Sequence of chain 28.S:
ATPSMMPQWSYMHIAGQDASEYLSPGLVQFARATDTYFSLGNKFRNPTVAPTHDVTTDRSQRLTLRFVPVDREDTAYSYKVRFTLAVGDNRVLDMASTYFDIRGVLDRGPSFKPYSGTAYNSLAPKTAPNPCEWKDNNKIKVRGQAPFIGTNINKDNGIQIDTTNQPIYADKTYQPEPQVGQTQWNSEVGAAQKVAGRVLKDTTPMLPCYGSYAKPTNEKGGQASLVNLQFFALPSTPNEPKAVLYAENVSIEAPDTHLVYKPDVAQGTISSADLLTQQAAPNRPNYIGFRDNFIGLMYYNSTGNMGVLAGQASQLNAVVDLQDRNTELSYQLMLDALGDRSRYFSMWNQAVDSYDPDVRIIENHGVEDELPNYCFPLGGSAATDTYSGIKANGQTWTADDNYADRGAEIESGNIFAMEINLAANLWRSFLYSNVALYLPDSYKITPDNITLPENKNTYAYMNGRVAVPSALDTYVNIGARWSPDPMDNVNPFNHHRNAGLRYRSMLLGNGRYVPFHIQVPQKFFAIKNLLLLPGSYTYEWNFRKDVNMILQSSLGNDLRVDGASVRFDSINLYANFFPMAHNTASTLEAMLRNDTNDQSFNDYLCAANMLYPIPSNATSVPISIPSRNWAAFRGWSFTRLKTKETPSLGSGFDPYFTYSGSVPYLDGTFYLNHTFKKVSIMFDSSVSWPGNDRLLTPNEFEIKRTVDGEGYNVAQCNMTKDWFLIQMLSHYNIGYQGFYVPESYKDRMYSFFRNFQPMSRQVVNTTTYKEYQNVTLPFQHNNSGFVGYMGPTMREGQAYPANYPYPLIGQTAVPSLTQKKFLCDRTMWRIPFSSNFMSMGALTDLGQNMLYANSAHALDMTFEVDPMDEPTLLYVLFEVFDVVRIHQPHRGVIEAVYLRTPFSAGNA

Binding-site contacts:
Ligand atom CG contacts residue TYR619 of chain 28.Q at 3.8 Å (hydrophobic).
Ligand atom CB contacts residue PHE896 of chain 28.Q at 3.3 Å (hydrophobic).
Ligand atom CD contacts residue ASN617 of chain 28.Q at 3.2 Å.
Ligand atom CD contacts residue ASP897 of chain 28.Q at 3.5 Å.
Ligand atom N contacts residue TYR619 of chain 28.Q at 3.6 Å.
Ligand atom CD contacts residue CYS621 of chain 28.Q at 3.6 Å (hydrophobic).
Ligand atom CA contacts residue TYR619 of chain 28.Q at 3.8 Å (hydrophobic).
Ligand atom CE1 contacts residue MET843 of chain 28.Q at 3.6 Å (hydrophobic).
Ligand atom CE1 contacts residue LEU348 of chain 28.Q at 3.9 Å (hydrophobic).
Ligand atom N contacts residue TYR619 of chain 28.Q at 3.5 Å (h-bond).
Ligand atom O contacts residue ALA857 of chain 28.Q at 4.0 Å.
Ligand atom CG contacts residue GLU894 of chain 28.Q at 3.9 Å.
Ligand atom N contacts residue CYS621 of chain 28.Q at 2.8 Å (h-bond).
Ligand atom O contacts residue TYR619 of chain 28.Q at 2.6 Å.
Ligand atom O contacts residue ARG649 of chain 28.Q at 3.9 Å.
Ligand atom CB contacts residue TYR619 of chain 28.Q at 3.0 Å (hydrophobic).
Ligand atom N contacts residue ASN617 of chain 28.Q at 3.6 Å.
Ligand atom CB contacts residue ALA857 of chain 28.Q at 3.9 Å (hydrophobic).
Ligand atom CB contacts residue TYR619 of chain 28.Q at 3.8 Å (hydrophobic).
Ligand atom CD2 contacts residue ARG845 of chain 28.Q at 3.5 Å.
Ligand atom CB contacts residue GLU894 of chain 28.Q at 3.5 Å.
Ligand atom CD2 contacts residue GLU894 of chain 28.Q at 3.7 Å.
Ligand atom CD contacts residue ARG46 of chain 28.S at 4.1 Å.
Ligand atom CG contacts residue ASN617 of chain 28.Q at 4.1 Å.
Ligand atom CA contacts residue ARG649 of chain 28.Q at 3.4 Å.
Ligand atom NE2 contacts residue GLU894 of chain 28.Q at 4.1 Å.
Ligand atom ND1 contacts residue LEU620 of chain 28.Q at 3.0 Å.
Ligand atom O contacts residue ARG845 of chain 28.Q at 3.8 Å.
Ligand atom CA contacts residue CYS621 of chain 28.Q at 3.7 Å (hydrophobic).
Ligand atom CA contacts residue TYR619 of chain 28.Q at 3.9 Å (hydrophobic).
Ligand atom CD contacts residue PHE896 of chain 28.Q at 4.1 Å (hydrophobic).
Ligand atom C contacts residue ARG845 of chain 28.Q at 3.6 Å.
Ligand atom CE1 contacts residue LEU620 of chain 28.Q at 3.5 Å (hydrophobic).
Ligand atom CG contacts residue ARG46 of chain 28.S at 3.9 Å.
Ligand atom N contacts residue ASP618 of chain 28.Q at 3.9 Å.
Ligand atom CB contacts residue ARG649 of chain 28.Q at 3.6 Å.
Ligand atom C contacts residue TYR619 of chain 28.Q at 3.1 Å (hydrophobic).
Ligand atom CB contacts residue ARG649 of chain 28.Q at 4.1 Å.
Ligand atom CG contacts residue PHE896 of chain 28.Q at 3.0 Å (hydrophobic).
Ligand atom N contacts residue ARG649 of chain 28.Q at 4.1 Å.

This small molecule binds to this protein.
Small molecule (SMILES): NC(N)=NCCC[C@H](NC(=O)[C@@H]1CCCN1)C(=O)N[C@H](C=O)CC1=NC=NC1

Sequence of chain 28.Q:
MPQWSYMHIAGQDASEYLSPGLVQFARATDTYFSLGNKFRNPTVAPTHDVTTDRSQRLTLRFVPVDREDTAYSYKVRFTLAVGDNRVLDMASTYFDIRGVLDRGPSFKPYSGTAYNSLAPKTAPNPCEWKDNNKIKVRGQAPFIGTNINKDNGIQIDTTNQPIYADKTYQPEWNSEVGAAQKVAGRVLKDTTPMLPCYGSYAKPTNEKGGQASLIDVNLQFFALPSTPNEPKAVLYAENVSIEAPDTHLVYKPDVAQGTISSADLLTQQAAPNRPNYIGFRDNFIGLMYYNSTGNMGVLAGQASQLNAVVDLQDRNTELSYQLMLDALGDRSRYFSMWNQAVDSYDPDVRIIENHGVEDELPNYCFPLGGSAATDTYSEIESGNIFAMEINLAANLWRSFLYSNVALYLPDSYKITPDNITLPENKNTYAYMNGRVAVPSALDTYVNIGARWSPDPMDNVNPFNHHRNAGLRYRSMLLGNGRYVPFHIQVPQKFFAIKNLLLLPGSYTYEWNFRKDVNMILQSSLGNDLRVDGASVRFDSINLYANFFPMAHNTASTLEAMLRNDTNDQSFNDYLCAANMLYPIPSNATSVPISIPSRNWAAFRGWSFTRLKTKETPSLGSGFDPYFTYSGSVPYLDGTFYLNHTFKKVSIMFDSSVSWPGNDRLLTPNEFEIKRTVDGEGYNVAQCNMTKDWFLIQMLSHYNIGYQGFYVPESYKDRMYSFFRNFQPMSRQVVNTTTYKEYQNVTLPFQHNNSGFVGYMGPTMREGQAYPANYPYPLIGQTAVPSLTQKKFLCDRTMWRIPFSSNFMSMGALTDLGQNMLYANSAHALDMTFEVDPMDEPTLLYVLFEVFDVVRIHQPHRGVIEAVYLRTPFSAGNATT